Binding-site contacts:
Ligand atom N6 contacts residue VAL186 of chain 1.D at 3.8 Å.
Ligand atom C8 contacts residue ALA100 of chain 1.D at 3.7 Å (hydrophobic).
Ligand atom O4' contacts residue SER99 of chain 1.D at 3.8 Å.
Ligand atom C2 contacts residue MET188 of chain 1.D at 3.7 Å (hydrophobic).
Ligand atom N6 contacts residue ASP212 of chain 1.D at 2.8 Å (salt-bridge).
Ligand atom C8 contacts residue SER99 of chain 1.D at 3.2 Å.
Ligand atom C3' contacts residue PO41 of chain 1.N at 3.8 Å.
Ligand atom C2' contacts residue GLU189 of chain 1.D at 3.7 Å.
Ligand atom O2' contacts residue GLU189 of chain 1.D at 2.5 Å (salt-bridge).
Ligand atom O3' contacts residue MET73 of chain 1.D at 3.6 Å.
Ligand atom O3' contacts residue GLU189 of chain 1.D at 2.4 Å (salt-bridge).
Ligand atom O3' contacts residue PO41 of chain 1.N at 2.9 Å (h-bond).
Ligand atom N6 contacts residue GLY101 of chain 1.D at 3.8 Å.
Ligand atom O4' contacts residue ARG52 of chain 1.E at 3.3 Å (salt-bridge).
Ligand atom N7 contacts residue ASP212 of chain 1.D at 3.0 Å (salt-bridge).
Ligand atom C2 contacts residue PHE168 of chain 1.D at 3.6 Å (hydrophobic).
Ligand atom N1 contacts residue PHE168 of chain 1.D at 3.8 Å.
Ligand atom O2' contacts residue ARG96 of chain 1.D at 3.4 Å (salt-bridge).
Ligand atom O5' contacts residue PHE168 of chain 1.D at 3.4 Å.
Ligand atom N3 contacts residue GLU187 of chain 1.D at 3.8 Å.
Ligand atom C5 contacts residue ASP212 of chain 1.D at 3.9 Å.
Ligand atom C5' contacts residue PHE168 of chain 1.D at 3.8 Å (hydrophobic).
Ligand atom C4' contacts residue PO41 of chain 1.N at 3.8 Å.
Ligand atom O2' contacts residue PO41 of chain 1.N at 2.6 Å (h-bond).
Ligand atom C5' contacts residue HIS13 of chain 1.E at 3.4 Å.
Ligand atom O4' contacts residue PO41 of chain 1.N at 3.7 Å.
Ligand atom O2' contacts residue GLU187 of chain 1.D at 3.5 Å.
Ligand atom C1' contacts residue SER99 of chain 1.D at 3.7 Å.
Ligand atom N7 contacts residue GLY101 of chain 1.D at 3.6 Å (h-bond).
Ligand atom N9 contacts residue SER99 of chain 1.D at 3.8 Å.
Ligand atom C5' contacts residue MET73 of chain 1.D at 3.7 Å (hydrophobic).
Ligand atom C3' contacts residue GLU189 of chain 1.D at 3.4 Å.
Ligand atom C2' contacts residue PO41 of chain 1.N at 3.4 Å.
Ligand atom O2' contacts residue MET188 of chain 1.D at 3.3 Å (h-bond).
Ligand atom N7 contacts residue ALA100 of chain 1.D at 3.6 Å.
Ligand atom C4' contacts residue ARG52 of chain 1.E at 3.4 Å.
Ligand atom C1' contacts residue PO41 of chain 1.N at 3.2 Å.
Ligand atom O5' contacts residue HIS13 of chain 1.E at 2.8 Å (h-bond).
Ligand atom C2' contacts residue MET188 of chain 1.D at 3.7 Å (hydrophobic).
Ligand atom N3 contacts residue MET188 of chain 1.D at 3.5 Å.

Sequence of chain 1.E:
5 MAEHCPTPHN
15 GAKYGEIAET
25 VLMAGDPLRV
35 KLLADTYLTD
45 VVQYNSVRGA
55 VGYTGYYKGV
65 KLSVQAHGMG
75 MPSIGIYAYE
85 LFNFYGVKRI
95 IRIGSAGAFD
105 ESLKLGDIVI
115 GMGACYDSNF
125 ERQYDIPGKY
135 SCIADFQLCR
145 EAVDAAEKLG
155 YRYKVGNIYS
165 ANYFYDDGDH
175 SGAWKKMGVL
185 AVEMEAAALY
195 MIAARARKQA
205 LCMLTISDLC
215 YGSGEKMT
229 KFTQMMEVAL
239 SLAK

Sequence of chain 1.D:
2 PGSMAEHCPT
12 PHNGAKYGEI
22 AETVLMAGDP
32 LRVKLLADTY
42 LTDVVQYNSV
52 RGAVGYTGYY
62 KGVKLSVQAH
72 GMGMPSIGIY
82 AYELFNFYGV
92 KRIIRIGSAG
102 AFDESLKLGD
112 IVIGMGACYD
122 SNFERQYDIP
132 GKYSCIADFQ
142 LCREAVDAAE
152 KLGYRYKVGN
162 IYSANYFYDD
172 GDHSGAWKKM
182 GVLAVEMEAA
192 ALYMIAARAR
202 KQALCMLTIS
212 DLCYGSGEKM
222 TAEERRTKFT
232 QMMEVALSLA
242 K

The protein below binds the small molecule below.
Small molecule (SMILES): Nc1ncnc2c1ncn2[C@@H]1O[C@H](CO)[C@@H](O)[C@H]1O